Sequence of chain 1.A:
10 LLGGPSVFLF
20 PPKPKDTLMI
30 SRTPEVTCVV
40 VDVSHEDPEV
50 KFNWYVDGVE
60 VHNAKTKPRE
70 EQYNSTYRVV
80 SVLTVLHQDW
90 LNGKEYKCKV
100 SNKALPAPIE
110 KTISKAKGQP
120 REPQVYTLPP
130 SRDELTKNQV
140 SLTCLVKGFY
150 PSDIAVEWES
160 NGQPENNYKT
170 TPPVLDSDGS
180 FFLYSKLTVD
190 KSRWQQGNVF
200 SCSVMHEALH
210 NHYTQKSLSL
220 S

Binding-site contacts:
Ligand atom C1 contacts residue THR75 of chain 1.A at 3.8 Å.
Ligand atom O4 contacts residue MAN4 of chain 1.D at 2.5 Å (h-bond).
Ligand atom O3 contacts residue ARG77 of chain 1.A at 3.9 Å.
Ligand atom O7 contacts residue ARG77 of chain 1.A at 2.8 Å (salt-bridge).
Ligand atom O3 contacts residue LYS22 of chain 1.A at 3.0 Å.
Ligand atom O4 contacts residue LYS22 of chain 1.A at 2.9 Å (salt-bridge).
Ligand atom C2 contacts residue PHE17 of chain 1.A at 3.6 Å (hydrophobic).
Ligand atom O2 contacts residue MAN4 of chain 1.D at 3.9 Å.
Ligand atom C7 contacts residue ASP41 of chain 1.A at 3.8 Å.
Ligand atom O6 contacts residue PHE19 of chain 1.A at 3.6 Å.
Ligand atom C4 contacts residue LYS22 of chain 1.A at 3.7 Å.
Ligand atom O4 contacts residue VAL40 of chain 1.A at 3.9 Å.
Ligand atom C5 contacts residue PHE19 of chain 1.A at 3.8 Å (hydrophobic).
Ligand atom C2 contacts residue ASP41 of chain 1.A at 3.6 Å.
Ligand atom C2 contacts residue ASN73 of chain 1.A at 2.2 Å.
Ligand atom C4 contacts residue MAN4 of chain 1.D at 3.4 Å.
Ligand atom C1 contacts residue PHE17 of chain 1.A at 3.8 Å (hydrophobic).
Ligand atom C6 contacts residue THR36 of chain 1.A at 3.5 Å.
Ligand atom O7 contacts residue ASN73 of chain 1.A at 3.5 Å (h-bond).
Ligand atom O6 contacts residue THR36 of chain 1.A at 3.8 Å.
Ligand atom C3 contacts residue LYS22 of chain 1.A at 3.7 Å.
Ligand atom C1 contacts residue ASN73 of chain 1.A at 1.4 Å.
Ligand atom O6 contacts residue PHE17 of chain 1.A at 3.7 Å.
Ligand atom C7 contacts residue ASN73 of chain 1.A at 3.4 Å.
Ligand atom C3 contacts residue PHE17 of chain 1.A at 3.5 Å (hydrophobic).
Ligand atom C6 contacts residue PHE19 of chain 1.A at 3.7 Å (hydrophobic).
Ligand atom C3 contacts residue ASP41 of chain 1.A at 3.5 Å.
Ligand atom C5 contacts residue MAN4 of chain 1.D at 3.5 Å.
Ligand atom C3 contacts residue ASN73 of chain 1.A at 3.6 Å.
Ligand atom C8 contacts residue ASP41 of chain 1.A at 3.9 Å.
Ligand atom N2 contacts residue ASP41 of chain 1.A at 2.8 Å (salt-bridge).
Ligand atom C5 contacts residue ASN73 of chain 1.A at 3.5 Å.
Ligand atom O5 contacts residue ASN73 of chain 1.A at 2.2 Å (h-bond).
Ligand atom C1 contacts residue PHE17 of chain 1.A at 3.8 Å (hydrophobic).
Ligand atom C6 contacts residue GLN71 of chain 1.A at 3.7 Å.
Ligand atom O5 contacts residue PHE17 of chain 1.A at 3.2 Å.
Ligand atom O5 contacts residue VAL40 of chain 1.A at 3.9 Å.
Ligand atom C7 contacts residue ARG77 of chain 1.A at 3.8 Å.
Ligand atom O7 contacts residue VAL40 of chain 1.A at 3.7 Å.
Ligand atom N2 contacts residue ASN73 of chain 1.A at 2.8 Å (h-bond).

This protein binds this small molecule.
Small molecule (SMILES): CC(=O)N[C@H]1[C@H](O[C@H]2[C@H](O)[C@@H](NC(C)=O)CO[C@@H]2CO)O[C@H](CO)[C@@H](O[C@@H]2O[C@H](CO[C@H]3O[C@H](CO)[C@@H](O)[C@H](O)[C@@H]3O[C@@H]3O[C@H](CO)[C@@H](O)[C@H](O)[C@H]3NC(C)=O)[C@@H](O)[C@H](O[C@H]3O[C@H](CO)[C@@H](O)[C@H](O)[C@@H]3O)[C@@H]2O)[C@@H]1O